Sequence of chain 7.C:
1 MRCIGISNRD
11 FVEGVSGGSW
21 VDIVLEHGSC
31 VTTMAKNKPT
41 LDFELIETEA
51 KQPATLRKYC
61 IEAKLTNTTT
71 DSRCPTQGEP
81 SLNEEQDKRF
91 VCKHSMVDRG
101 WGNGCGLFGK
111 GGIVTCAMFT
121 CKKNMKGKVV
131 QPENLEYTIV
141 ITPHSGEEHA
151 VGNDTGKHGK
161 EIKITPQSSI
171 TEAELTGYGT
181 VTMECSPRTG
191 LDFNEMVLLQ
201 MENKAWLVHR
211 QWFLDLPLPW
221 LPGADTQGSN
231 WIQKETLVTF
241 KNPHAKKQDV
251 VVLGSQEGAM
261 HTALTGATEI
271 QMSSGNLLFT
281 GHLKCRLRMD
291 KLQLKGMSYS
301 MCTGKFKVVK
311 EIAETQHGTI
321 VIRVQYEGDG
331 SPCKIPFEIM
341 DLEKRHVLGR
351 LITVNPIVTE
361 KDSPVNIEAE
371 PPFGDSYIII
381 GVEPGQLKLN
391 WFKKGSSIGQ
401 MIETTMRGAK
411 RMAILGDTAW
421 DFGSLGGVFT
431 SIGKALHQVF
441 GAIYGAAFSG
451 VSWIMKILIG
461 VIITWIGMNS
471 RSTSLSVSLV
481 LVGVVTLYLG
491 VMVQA

Binding-site contacts:
Ligand atom C7 contacts residue ASN153 of chain 7.E at 3.3 Å.
Ligand atom C5 contacts residue ASN153 of chain 7.E at 3.6 Å.
Ligand atom C1 contacts residue HIS149 of chain 7.E at 3.6 Å.
Ligand atom C3 contacts residue ASN153 of chain 7.E at 3.8 Å.
Ligand atom C2 contacts residue HIS149 of chain 7.E at 3.7 Å.
Ligand atom O5 contacts residue THR155 of chain 7.E at 4.3 Å.
Ligand atom C8 contacts residue GLY102 of chain 7.C at 3.3 Å.
Ligand atom O5 contacts residue ASN153 of chain 7.E at 2.3 Å (h-bond).
Ligand atom N2 contacts residue ASN153 of chain 7.E at 2.9 Å (h-bond).
Ligand atom O7 contacts residue ASN153 of chain 7.E at 3.3 Å (h-bond).
Ligand atom C4 contacts residue HIS149 of chain 7.E at 4.4 Å.
Ligand atom C5 contacts residue HIS149 of chain 7.E at 4.4 Å.
Ligand atom O5 contacts residue HIS149 of chain 7.E at 3.5 Å (h-bond).
Ligand atom O7 contacts residue HIS149 of chain 7.E at 3.6 Å.
Ligand atom C8 contacts residue ASN153 of chain 7.E at 4.0 Å.
Ligand atom C5 contacts residue HIS158 of chain 7.E at 4.2 Å.
Ligand atom C6 contacts residue HIS158 of chain 7.E at 4.0 Å.
Ligand atom O6 contacts residue GLY156 of chain 7.E at 4.5 Å.
Ligand atom C4 contacts residue ASN153 of chain 7.E at 4.2 Å.
Ligand atom C1 contacts residue ASN153 of chain 7.E at 1.4 Å.
Ligand atom C2 contacts residue ASN153 of chain 7.E at 2.4 Å.
Ligand atom O5 contacts residue HIS158 of chain 7.E at 3.1 Å (h-bond).
Ligand atom C6 contacts residue HIS149 of chain 7.E at 4.2 Å.
Ligand atom O3 contacts residue HIS149 of chain 7.E at 4.2 Å.
Ligand atom C1 contacts residue HIS158 of chain 7.E at 3.9 Å.
Ligand atom O6 contacts residue HIS149 of chain 7.E at 3.0 Å (h-bond).
Ligand atom C3 contacts residue HIS149 of chain 7.E at 4.5 Å.
Ligand atom O6 contacts residue HIS158 of chain 7.E at 2.8 Å (h-bond).
Ligand atom C1 contacts residue THR155 of chain 7.E at 4.0 Å.
Ligand atom C7 contacts residue HIS149 of chain 7.E at 4.5 Å.
Ligand atom O6 contacts residue ASN153 of chain 7.E at 4.5 Å.

The small molecule below binds the protein below.
Small molecule (SMILES): CC(=O)N[C@H]1[C@H](O[C@H]2[C@H](O)[C@@H](NC(C)=O)CO[C@@H]2CO)O[C@H](CO)[C@@H](O)[C@@H]1O

Sequence of chain 7.E:
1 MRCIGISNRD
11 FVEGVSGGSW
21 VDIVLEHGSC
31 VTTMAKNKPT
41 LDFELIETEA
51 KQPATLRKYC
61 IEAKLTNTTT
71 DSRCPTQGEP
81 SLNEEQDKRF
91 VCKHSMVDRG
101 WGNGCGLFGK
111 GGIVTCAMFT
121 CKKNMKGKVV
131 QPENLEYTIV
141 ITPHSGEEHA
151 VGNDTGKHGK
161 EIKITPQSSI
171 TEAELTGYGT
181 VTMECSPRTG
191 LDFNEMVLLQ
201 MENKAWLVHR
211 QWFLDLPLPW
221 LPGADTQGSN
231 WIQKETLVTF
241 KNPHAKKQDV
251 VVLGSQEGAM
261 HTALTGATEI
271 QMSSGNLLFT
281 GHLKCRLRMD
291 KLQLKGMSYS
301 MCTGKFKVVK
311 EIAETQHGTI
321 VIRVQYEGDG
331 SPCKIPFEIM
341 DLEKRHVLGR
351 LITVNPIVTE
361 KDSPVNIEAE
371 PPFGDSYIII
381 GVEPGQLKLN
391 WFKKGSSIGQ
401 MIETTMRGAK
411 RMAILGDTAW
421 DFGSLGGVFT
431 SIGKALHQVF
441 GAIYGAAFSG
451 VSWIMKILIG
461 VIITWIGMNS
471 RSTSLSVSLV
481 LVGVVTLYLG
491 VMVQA